Binding-site contacts:
Ligand atom F26 contacts residue LEU235 of chain 1.A at 3.7 Å.
Ligand atom C19 contacts residue ASP234 of chain 1.A at 3.5 Å.
Ligand atom C2 contacts residue ILE252 of chain 1.A at 3.5 Å (hydrophobic).
Ligand atom C10 contacts residue TYR253 of chain 1.A at 3.4 Å (hydrophobic).
Ligand atom C19 contacts residue THR194 of chain 1.A at 3.5 Å.
Ligand atom N4 contacts residue GLN285 of chain 1.A at 3.8 Å.
Ligand atom F25 contacts residue ILE292 of chain 1.A at 3.5 Å.
Ligand atom N5 contacts residue PHE288 of chain 1.A at 3.6 Å.
Ligand atom F27 contacts residue HIS199 of chain 1.A at 3.2 Å.
Ligand atom N5 contacts residue GLN285 of chain 1.A at 3.5 Å (h-bond).
Ligand atom F25 contacts residue LEU235 of chain 1.A at 3.4 Å.
Ligand atom C6 contacts residue TYR253 of chain 1.A at 3.7 Å (hydrophobic).
Ligand atom F26 contacts residue THR231 of chain 1.A at 3.4 Å.
Ligand atom O12 contacts residue ILE252 of chain 1.A at 3.7 Å.
Ligand atom C2 contacts residue PHE288 of chain 1.A at 3.5 Å (hydrophobic).
Ligand atom C7 contacts residue PHE288 of chain 1.A at 3.7 Å (hydrophobic).
Ligand atom C1 contacts residue PHE288 of chain 1.A at 3.5 Å (hydrophobic).
Ligand atom F25 contacts residue ILE296 of chain 1.A at 3.6 Å.
Ligand atom C24 contacts residue THR231 of chain 1.A at 3.8 Å.
Ligand atom C10 contacts residue LEU284 of chain 1.A at 3.7 Å (hydrophobic).
Ligand atom C3 contacts residue PHE288 of chain 1.A at 3.5 Å (hydrophobic).
Ligand atom N4 contacts residue PHE288 of chain 1.A at 3.5 Å.
Ligand atom C11 contacts residue ILE252 of chain 1.A at 3.8 Å (hydrophobic).
Ligand atom C6 contacts residue PHE288 of chain 1.A at 3.6 Å (hydrophobic).
Ligand atom C6 contacts residue GLN285 of chain 1.A at 3.2 Å.
Ligand atom O23 contacts residue THR194 of chain 1.A at 3.7 Å.
Ligand atom O23 contacts residue LEU196 of chain 1.A at 3.5 Å.
Ligand atom N9 contacts residue PHE288 of chain 1.A at 3.5 Å.
Ligand atom C8 contacts residue PHE288 of chain 1.A at 3.6 Å (hydrophobic).
Ligand atom C16 contacts residue HIS82 of chain 1.A at 3.5 Å.
Ligand atom F25 contacts residue LEU196 of chain 1.A at 3.8 Å.
Ligand atom C1 contacts residue GLN238 of chain 1.A at 3.5 Å.
Ligand atom C1 contacts residue ILE252 of chain 1.A at 3.3 Å (hydrophobic).
Ligand atom C22 contacts residue LEU235 of chain 1.A at 3.9 Å (hydrophobic).
Ligand atom C11 contacts residue PHE288 of chain 1.A at 3.7 Å (hydrophobic).
Ligand atom O12 contacts residue LEU235 of chain 1.A at 3.4 Å.
Ligand atom C8 contacts residue PHE256 of chain 1.A at 3.6 Å (hydrophobic).
Ligand atom C17 contacts residue LEU235 of chain 1.A at 3.8 Å (hydrophobic).
Ligand atom C18 contacts residue ASP234 of chain 1.A at 3.7 Å.
Ligand atom F27 contacts residue THR231 of chain 1.A at 3.0 Å.

Sequence of chain 1.A:
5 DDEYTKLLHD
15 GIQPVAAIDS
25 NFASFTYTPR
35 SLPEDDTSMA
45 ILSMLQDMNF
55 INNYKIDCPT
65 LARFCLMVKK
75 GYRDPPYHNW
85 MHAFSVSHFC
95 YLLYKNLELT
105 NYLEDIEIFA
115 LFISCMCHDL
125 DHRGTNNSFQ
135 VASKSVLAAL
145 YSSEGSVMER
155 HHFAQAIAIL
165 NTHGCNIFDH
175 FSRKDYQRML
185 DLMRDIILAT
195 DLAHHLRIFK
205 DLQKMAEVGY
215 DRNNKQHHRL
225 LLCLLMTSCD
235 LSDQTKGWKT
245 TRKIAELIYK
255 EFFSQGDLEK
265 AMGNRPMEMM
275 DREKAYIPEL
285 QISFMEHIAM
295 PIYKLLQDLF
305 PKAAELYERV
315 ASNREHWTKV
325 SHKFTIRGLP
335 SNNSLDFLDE

The protein below binds the small molecule below.
Small molecule (SMILES): CC[C@@H](NC(=O)c1cnn2cc(C)cnc12)c1ccc(OC(F)(F)F)cc1